Sequence of chain 1.A:
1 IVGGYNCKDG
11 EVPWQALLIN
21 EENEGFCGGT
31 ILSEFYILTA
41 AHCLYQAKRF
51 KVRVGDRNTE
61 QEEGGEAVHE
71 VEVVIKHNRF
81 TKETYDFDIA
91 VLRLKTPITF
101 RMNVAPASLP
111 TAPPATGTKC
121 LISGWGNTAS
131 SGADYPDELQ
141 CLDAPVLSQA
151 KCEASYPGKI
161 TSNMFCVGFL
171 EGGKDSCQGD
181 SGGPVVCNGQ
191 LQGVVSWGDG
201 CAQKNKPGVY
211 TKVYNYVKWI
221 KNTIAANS

The protein below binds the small molecule below.
Small molecule (SMILES): NC(=[NH2+])NCCC[C@H](NC(=O)[C@@H]1CCCN1C(=O)[C@H](N)Cc1ccccc1)[C@H](O)CCl

Binding-site contacts:
Ligand atom N2 contacts residue HIS42 of chain 1.A at 3.2 Å.
Ligand atom NH1 contacts residue ASP175 of chain 1.A at 3.0 Å (salt-bridge).
Ligand atom O2 contacts residue GLY179 of chain 1.A at 3.0 Å (h-bond).
Ligand atom CE2 contacts residue LYS159 of chain 1.A at 3.6 Å.
Ligand atom C3 contacts residue SER181 of chain 1.A at 2.4 Å.
Ligand atom CZ1 contacts residue SER176 of chain 1.A at 3.4 Å.
Ligand atom NH1 contacts residue SER176 of chain 1.A at 2.9 Å (h-bond).
Ligand atom N contacts residue GLY198 of chain 1.A at 3.1 Å (h-bond).
Ligand atom C3 contacts residue GLN46 of chain 1.A at 3.6 Å.
Ligand atom CA2 contacts residue GLN178 of chain 1.A at 3.6 Å.
Ligand atom O2 contacts residue ASP180 of chain 1.A at 3.7 Å.
Ligand atom CD contacts residue TYR85 of chain 1.A at 3.3 Å (hydrophobic).
Ligand atom CB contacts residue GLY198 of chain 1.A at 3.2 Å.
Ligand atom CA2 contacts residue SER196 of chain 1.A at 3.6 Å.
Ligand atom CB2 contacts residue SER181 of chain 1.A at 2.8 Å.
Ligand atom NH1 contacts residue GLY208 of chain 1.A at 3.4 Å.
Ligand atom CZ1 contacts residue ASP175 of chain 1.A at 3.1 Å.
Ligand atom CG2 contacts residue GLN178 of chain 1.A at 3.5 Å.
Ligand atom O contacts residue GLY198 of chain 1.A at 3.1 Å (h-bond).
Ligand atom O1 contacts residue GLN178 of chain 1.A at 2.7 Å (h-bond).
Ligand atom NH2 contacts residue ASP175 of chain 1.A at 2.5 Å (salt-bridge).
Ligand atom CA2 contacts residue HIS42 of chain 1.A at 3.5 Å.
Ligand atom CB2 contacts residue CYS177 of chain 1.A at 3.6 Å (hydrophobic).
Ligand atom NH2 contacts residue GLY200 of chain 1.A at 2.8 Å (h-bond).
Ligand atom C2 contacts residue SER181 of chain 1.A at 1.4 Å.
Ligand atom CA2 contacts residue SER181 of chain 1.A at 2.4 Å.
Ligand atom C1 contacts residue HIS42 of chain 1.A at 3.7 Å.
Ligand atom CA contacts residue GLY198 of chain 1.A at 3.5 Å.
Ligand atom C3 contacts residue HIS42 of chain 1.A at 1.5 Å.
Ligand atom N2 contacts residue SER196 of chain 1.A at 2.8 Å (h-bond).
Ligand atom O2 contacts residue SER181 of chain 1.A at 2.3 Å (h-bond).
Ligand atom O contacts residue TRP197 of chain 1.A at 3.3 Å.
Ligand atom CB1 contacts residue HIS42 of chain 1.A at 3.7 Å.
Ligand atom C1 contacts residue GLN178 of chain 1.A at 3.6 Å.
Ligand atom C2 contacts residue HIS42 of chain 1.A at 2.7 Å.
Ligand atom C1 contacts residue SER196 of chain 1.A at 3.7 Å.
Ligand atom CG1 contacts residue TYR85 of chain 1.A at 3.3 Å (hydrophobic).
Ligand atom CB2 contacts residue SER196 of chain 1.A at 3.6 Å.
Ligand atom CA1 contacts residue SER196 of chain 1.A at 3.6 Å.
Ligand atom N2 contacts residue SER181 of chain 1.A at 3.0 Å (h-bond).